A protein and the small-molecule ligand that binds it are described below.
Small molecule (SMILES): CC(=O)N[C@@H]1[C@@H](O)[C@H](O)[C@@H](CO)O[C@H]1O

Sequence of chain 1.A:
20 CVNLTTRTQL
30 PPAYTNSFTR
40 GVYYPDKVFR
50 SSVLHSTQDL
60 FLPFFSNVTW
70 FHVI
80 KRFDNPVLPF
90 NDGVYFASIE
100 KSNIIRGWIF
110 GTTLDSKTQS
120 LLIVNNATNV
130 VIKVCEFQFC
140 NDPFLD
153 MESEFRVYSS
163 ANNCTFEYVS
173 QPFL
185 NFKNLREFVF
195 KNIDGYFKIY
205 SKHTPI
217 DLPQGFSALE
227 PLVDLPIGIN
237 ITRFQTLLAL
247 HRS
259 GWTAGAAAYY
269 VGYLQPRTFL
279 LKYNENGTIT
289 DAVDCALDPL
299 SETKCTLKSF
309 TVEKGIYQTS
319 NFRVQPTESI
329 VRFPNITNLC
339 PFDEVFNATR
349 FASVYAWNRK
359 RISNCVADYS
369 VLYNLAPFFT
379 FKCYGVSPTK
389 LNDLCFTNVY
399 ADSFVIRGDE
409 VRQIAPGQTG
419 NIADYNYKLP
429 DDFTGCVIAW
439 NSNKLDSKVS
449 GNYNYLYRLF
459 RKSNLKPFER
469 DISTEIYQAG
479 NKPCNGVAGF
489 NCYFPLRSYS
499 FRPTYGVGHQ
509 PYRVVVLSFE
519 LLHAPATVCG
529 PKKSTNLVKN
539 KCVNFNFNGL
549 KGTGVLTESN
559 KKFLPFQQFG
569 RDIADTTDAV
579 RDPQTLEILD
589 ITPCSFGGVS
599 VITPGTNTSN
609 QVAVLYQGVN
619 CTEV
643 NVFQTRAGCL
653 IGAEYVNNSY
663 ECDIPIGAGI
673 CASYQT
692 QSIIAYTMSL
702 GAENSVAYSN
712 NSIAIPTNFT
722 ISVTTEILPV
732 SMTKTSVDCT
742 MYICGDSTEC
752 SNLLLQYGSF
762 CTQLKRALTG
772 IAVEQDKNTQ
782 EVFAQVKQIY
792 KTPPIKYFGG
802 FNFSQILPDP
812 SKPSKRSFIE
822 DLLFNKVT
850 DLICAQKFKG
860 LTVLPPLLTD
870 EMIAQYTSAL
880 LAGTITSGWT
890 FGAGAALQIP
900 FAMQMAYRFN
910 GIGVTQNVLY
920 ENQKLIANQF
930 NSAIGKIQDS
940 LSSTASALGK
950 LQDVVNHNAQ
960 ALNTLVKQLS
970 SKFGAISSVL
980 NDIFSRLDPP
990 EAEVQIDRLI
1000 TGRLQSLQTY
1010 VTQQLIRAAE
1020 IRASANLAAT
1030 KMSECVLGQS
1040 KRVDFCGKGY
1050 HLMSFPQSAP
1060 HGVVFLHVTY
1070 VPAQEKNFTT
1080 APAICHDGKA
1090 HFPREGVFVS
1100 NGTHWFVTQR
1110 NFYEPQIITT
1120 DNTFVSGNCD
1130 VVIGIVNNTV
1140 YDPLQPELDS

Binding-site contacts:
Ligand atom O5 contacts residue ASN165 of chain 1.A at 2.4 Å (h-bond).
Ligand atom N2 contacts residue ASN165 of chain 1.A at 2.9 Å (h-bond).
Ligand atom O7 contacts residue ASN165 of chain 1.A at 3.2 Å (h-bond).
Ligand atom C7 contacts residue ASN165 of chain 1.A at 3.2 Å.
Ligand atom C8 contacts residue ASN165 of chain 1.A at 4.4 Å.
Ligand atom C3 contacts residue ASN165 of chain 1.A at 3.8 Å.
Ligand atom C5 contacts residue ASN165 of chain 1.A at 3.7 Å.
Ligand atom C2 contacts residue ASN165 of chain 1.A at 2.5 Å.
Ligand atom C4 contacts residue ASN165 of chain 1.A at 4.2 Å.
Ligand atom C1 contacts residue ASN165 of chain 1.A at 1.4 Å.